A small-molecule ligand and the protein it binds are described below.
Small molecule (SMILES): CC(=O)N[C@H]1[C@H](O[C@H]2[C@H](O)[C@@H](NC(C)=O)CO[C@@H]2CO)O[C@H](CO)[C@@H](O[C@@H]2O[C@H](CO)[C@@H](O)[C@H](O)[C@@H]2O)[C@@H]1O

Sequence of chain 1.E:
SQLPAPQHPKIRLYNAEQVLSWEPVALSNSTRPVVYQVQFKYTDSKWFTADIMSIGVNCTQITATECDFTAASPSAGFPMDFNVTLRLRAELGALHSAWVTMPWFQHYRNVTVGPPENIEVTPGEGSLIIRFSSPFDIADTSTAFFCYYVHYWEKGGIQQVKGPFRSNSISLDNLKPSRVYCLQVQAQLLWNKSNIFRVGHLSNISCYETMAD

Binding-site contacts:
Ligand atom C3 contacts residue ASN60 of chain 1.E at 3.8 Å.
Ligand atom C4 contacts residue ASN60 of chain 1.E at 4.2 Å.
Ligand atom C4 contacts residue GLN63 of chain 1.E at 4.4 Å.
Ligand atom N2 contacts residue GLN63 of chain 1.E at 4.4 Å.
Ligand atom O4 contacts residue GLN63 of chain 1.E at 4.0 Å.
Ligand atom C7 contacts residue GLN63 of chain 1.E at 4.3 Å.
Ligand atom C5 contacts residue THR62 of chain 1.E at 4.5 Å.
Ligand atom C8 contacts residue ILE54 of chain 1.E at 3.4 Å (hydrophobic).
Ligand atom C5 contacts residue GLN63 of chain 1.E at 3.6 Å.
Ligand atom C7 contacts residue ASN60 of chain 1.E at 3.6 Å.
Ligand atom O6 contacts residue ASN60 of chain 1.E at 4.4 Å.
Ligand atom O7 contacts residue ASN60 of chain 1.E at 3.8 Å.
Ligand atom O7 contacts residue ILE54 of chain 1.E at 3.6 Å.
Ligand atom N2 contacts residue ASN60 of chain 1.E at 3.0 Å (h-bond).
Ligand atom C8 contacts residue GLN63 of chain 1.E at 4.0 Å.
Ligand atom N2 contacts residue ILE54 of chain 1.E at 4.3 Å.
Ligand atom C6 contacts residue GLN63 of chain 1.E at 3.9 Å.
Ligand atom O5 contacts residue ASN60 of chain 1.E at 2.3 Å (h-bond).
Ligand atom C8 contacts residue VAL37 of chain 1.E at 3.2 Å (hydrophobic).
Ligand atom C1 contacts residue THR62 of chain 1.E at 4.0 Å.
Ligand atom C5 contacts residue ASN60 of chain 1.E at 3.6 Å.
Ligand atom C7 contacts residue ILE54 of chain 1.E at 3.6 Å (hydrophobic).
Ligand atom C2 contacts residue ASN60 of chain 1.E at 2.5 Å.
Ligand atom C1 contacts residue ASN60 of chain 1.E at 1.4 Å.